Binding-site contacts:
Ligand atom OAD contacts residue GLU416 of chain 1.B at 2.4 Å (salt-bridge).
Ligand atom OAD contacts residue GLU207 of chain 1.B at 3.1 Å (salt-bridge).
Ligand atom CAI contacts residue GLU207 of chain 1.B at 3.6 Å.
Ligand atom OAC contacts residue TRP473 of chain 1.B at 4.0 Å.
Ligand atom CAJ contacts residue TYR481 of chain 1.B at 3.6 Å (hydrophobic).
Ligand atom CAO contacts residue TRP465 of chain 1.B at 3.8 Å (hydrophobic).
Ligand atom OAC contacts residue TRP465 of chain 1.B at 3.0 Å (h-bond).
Ligand atom CAS contacts residue GLU207 of chain 1.B at 3.2 Å.
Ligand atom CAP contacts residue TRP465 of chain 1.B at 3.8 Å (hydrophobic).
Ligand atom CAJ contacts residue GLU472 of chain 1.B at 4.0 Å.
Ligand atom CAQ contacts residue GLU207 of chain 1.B at 3.5 Å.
Ligand atom CAR contacts residue TRP465 of chain 1.B at 3.9 Å (hydrophobic).
Ligand atom NAL contacts residue GLU207 of chain 1.B at 3.2 Å (salt-bridge).
Ligand atom CAS contacts residue TYR345 of chain 1.B at 3.9 Å (hydrophobic).
Ligand atom OAD contacts residue ASN343 of chain 1.B at 3.7 Å.
Ligand atom OAD contacts residue ASN206 of chain 1.B at 3.5 Å (h-bond).
Ligand atom CAK contacts residue TYR345 of chain 1.B at 3.7 Å (hydrophobic).
Ligand atom OAC contacts residue GLU472 of chain 1.B at 2.7 Å (salt-bridge).
Ligand atom CAP contacts residue GLU472 of chain 1.B at 3.7 Å.
Ligand atom CAO contacts residue GLU416 of chain 1.B at 3.6 Å.
Ligand atom OAB contacts residue GLN57 of chain 1.B at 3.2 Å (h-bond).
Ligand atom CAG contacts residue THR210 of chain 1.B at 3.7 Å.
Ligand atom CAM contacts residue TRP388 of chain 1.B at 3.9 Å (hydrophobic).
Ligand atom OAA contacts residue GLU472 of chain 1.B at 2.6 Å (salt-bridge).
Ligand atom BR contacts residue TRP388 of chain 1.B at 4.0 Å.
Ligand atom CAO contacts residue TRP473 of chain 1.B at 3.9 Å (hydrophobic).
Ligand atom CAH contacts residue TRP388 of chain 1.B at 3.8 Å (hydrophobic).
Ligand atom CAI contacts residue THR210 of chain 1.B at 3.4 Å.
Ligand atom CAP contacts residue TRP473 of chain 1.B at 3.8 Å (hydrophobic).
Ligand atom OAA contacts residue TYR481 of chain 1.B at 3.2 Å (h-bond).
Ligand atom CAS contacts residue GLU416 of chain 1.B at 3.6 Å.
Ligand atom OAC contacts residue GLN57 of chain 1.B at 3.5 Å (h-bond).
Ligand atom CAQ contacts residue GLU416 of chain 1.B at 3.5 Å.
Ligand atom CAF contacts residue TRP388 of chain 1.B at 3.3 Å (hydrophobic).
Ligand atom OAB contacts residue HIS161 of chain 1.B at 3.3 Å.
Ligand atom OAB contacts residue TRP465 of chain 1.B at 3.8 Å.
Ligand atom CAR contacts residue TYR345 of chain 1.B at 3.5 Å (hydrophobic).
Ligand atom OAB contacts residue TRP473 of chain 1.B at 3.0 Å (h-bond).
Ligand atom CAJ contacts residue TYR345 of chain 1.B at 3.8 Å (hydrophobic).
Ligand atom CAK contacts residue GLU207 of chain 1.B at 3.3 Å.

Sequence of chain 1.B:
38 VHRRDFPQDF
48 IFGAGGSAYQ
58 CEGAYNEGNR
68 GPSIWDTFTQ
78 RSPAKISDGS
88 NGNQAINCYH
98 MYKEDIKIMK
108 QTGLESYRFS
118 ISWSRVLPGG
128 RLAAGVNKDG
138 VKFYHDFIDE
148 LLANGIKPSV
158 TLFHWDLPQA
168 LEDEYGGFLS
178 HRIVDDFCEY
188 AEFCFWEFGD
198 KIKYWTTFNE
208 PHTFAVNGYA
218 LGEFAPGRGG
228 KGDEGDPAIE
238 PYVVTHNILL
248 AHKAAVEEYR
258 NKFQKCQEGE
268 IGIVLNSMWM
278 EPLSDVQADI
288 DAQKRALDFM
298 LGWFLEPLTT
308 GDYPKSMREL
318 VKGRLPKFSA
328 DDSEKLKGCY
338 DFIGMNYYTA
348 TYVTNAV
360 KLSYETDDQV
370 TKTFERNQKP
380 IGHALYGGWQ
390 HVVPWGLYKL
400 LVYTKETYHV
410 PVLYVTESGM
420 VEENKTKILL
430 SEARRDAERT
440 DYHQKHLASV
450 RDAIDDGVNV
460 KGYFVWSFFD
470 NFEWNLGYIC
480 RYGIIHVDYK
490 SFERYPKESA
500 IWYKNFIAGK

A small-molecule ligand and the protein it binds are described below.
Small molecule (SMILES): OC[C@@H]1[C@@H](O)[C@H](O)[C@@H](O)[C@@H]1NCc1ccc(Br)cc1